The protein below binds the small molecule below.
Small molecule (SMILES): CC(=O)N[C@H]1[C@H](O[C@H]2[C@H](O)[C@@H](NC(C)=O)CO[C@@H]2CO)O[C@H](CO)[C@@H](O)[C@@H]1O

Binding-site contacts:
Ligand atom C7 contacts residue ASN544 of chain 1.A at 3.5 Å.
Ligand atom C2 contacts residue ASN544 of chain 1.A at 2.3 Å.
Ligand atom C1 contacts residue ASN544 of chain 1.A at 1.4 Å.
Ligand atom C8 contacts residue ALA542 of chain 1.A at 3.6 Å (hydrophobic).
Ligand atom C7 contacts residue ALA542 of chain 1.A at 4.2 Å (hydrophobic).
Ligand atom C8 contacts residue ASN544 of chain 1.A at 4.5 Å.
Ligand atom C3 contacts residue ASN544 of chain 1.A at 3.7 Å.
Ligand atom C4 contacts residue ASN544 of chain 1.A at 4.2 Å.
Ligand atom N2 contacts residue ASN544 of chain 1.A at 2.8 Å (h-bond).
Ligand atom O5 contacts residue ASN544 of chain 1.A at 2.4 Å (h-bond).
Ligand atom O7 contacts residue ASN544 of chain 1.A at 3.8 Å.
Ligand atom C5 contacts residue ASN544 of chain 1.A at 3.7 Å.
Ligand atom C8 contacts residue MET543 of chain 1.A at 3.7 Å (hydrophobic).

Sequence of chain 1.A:
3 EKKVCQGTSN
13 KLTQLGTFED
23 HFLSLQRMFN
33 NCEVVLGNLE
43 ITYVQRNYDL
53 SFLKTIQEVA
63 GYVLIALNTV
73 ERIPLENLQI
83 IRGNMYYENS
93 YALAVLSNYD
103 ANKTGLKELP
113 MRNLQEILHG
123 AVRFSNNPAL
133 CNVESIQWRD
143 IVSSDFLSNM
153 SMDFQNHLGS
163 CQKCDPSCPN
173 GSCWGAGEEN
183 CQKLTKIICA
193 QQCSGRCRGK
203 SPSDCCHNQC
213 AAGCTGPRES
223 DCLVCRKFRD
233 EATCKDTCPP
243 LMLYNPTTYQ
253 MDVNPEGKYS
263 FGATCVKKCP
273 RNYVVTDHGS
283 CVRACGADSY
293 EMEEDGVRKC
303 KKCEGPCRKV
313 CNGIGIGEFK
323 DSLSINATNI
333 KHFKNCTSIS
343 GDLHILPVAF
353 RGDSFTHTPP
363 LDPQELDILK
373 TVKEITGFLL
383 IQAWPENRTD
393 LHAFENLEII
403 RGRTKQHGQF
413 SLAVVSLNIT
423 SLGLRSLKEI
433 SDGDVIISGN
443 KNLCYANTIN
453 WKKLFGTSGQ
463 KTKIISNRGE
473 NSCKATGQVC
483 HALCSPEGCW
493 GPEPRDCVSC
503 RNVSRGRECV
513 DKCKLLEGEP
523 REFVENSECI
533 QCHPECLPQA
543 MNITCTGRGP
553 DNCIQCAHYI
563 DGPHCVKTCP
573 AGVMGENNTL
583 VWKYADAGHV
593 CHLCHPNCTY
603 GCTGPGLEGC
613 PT